Sequence of chain 1.A:
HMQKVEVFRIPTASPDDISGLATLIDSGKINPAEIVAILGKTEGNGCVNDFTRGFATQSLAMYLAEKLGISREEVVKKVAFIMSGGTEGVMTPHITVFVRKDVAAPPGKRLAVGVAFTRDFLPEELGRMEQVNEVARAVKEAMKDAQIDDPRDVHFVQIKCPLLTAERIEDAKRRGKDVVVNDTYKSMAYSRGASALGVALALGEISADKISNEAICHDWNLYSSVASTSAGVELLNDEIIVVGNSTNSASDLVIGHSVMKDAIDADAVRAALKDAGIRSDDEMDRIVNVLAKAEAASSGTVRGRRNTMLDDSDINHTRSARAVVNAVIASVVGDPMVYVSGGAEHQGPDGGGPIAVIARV

Binding-site contacts:
Ligand atom C2 contacts residue ASP277 of chain 1.A at 4.0 Å.
Ligand atom C3 contacts residue ASP277 of chain 1.A at 4.0 Å.
Ligand atom C1 contacts residue HIS157 of chain 1.A at 3.5 Å.
Ligand atom C1 contacts residue ASP277 of chain 1.A at 2.8 Å.
Ligand atom O3 contacts residue HIS259 of chain 1.A at 3.0 Å (h-bond).
Ligand atom O3 contacts residue ASP277 of chain 1.A at 3.8 Å.
Ligand atom C3 contacts residue HIS259 of chain 1.A at 3.1 Å.
Ligand atom C1 contacts residue HIS259 of chain 1.A at 3.8 Å.
Ligand atom O1 contacts residue HIS157 of chain 1.A at 3.4 Å.
Ligand atom C2 contacts residue HIS259 of chain 1.A at 3.4 Å.
Ligand atom O1 contacts residue ASP277 of chain 1.A at 3.7 Å.

A protein and the small-molecule ligand that binds it are described below.
Small molecule (SMILES): OCCCO